This protein binds this small molecule.
Small molecule (SMILES): O=c1[nH]c(-c2ccc(-c3nnn[nH]3)cc2)c(Cc2cccc3ccccc23)cc1O

Binding-site contacts:
Ligand atom O30 contacts residue MN1 of chain 1.B at 2.3 Å.
Ligand atom O01 contacts residue ASP145 of chain 1.A at 3.1 Å (salt-bridge).
Ligand atom N25 contacts residue ALA74 of chain 1.A at 3.1 Å.
Ligand atom C11 contacts residue TYR61 of chain 1.A at 3.6 Å (hydrophobic).
Ligand atom O01 contacts residue GLU117 of chain 1.A at 3.2 Å (salt-bridge).
Ligand atom C29 contacts residue GLU156 of chain 1.A at 3.9 Å.
Ligand atom C03 contacts residue GLU117 of chain 1.A at 3.1 Å.
Ligand atom N24 contacts residue LYS71 of chain 1.A at 3.9 Å.
Ligand atom C10 contacts residue MET58 of chain 1.A at 4.0 Å (hydrophobic).
Ligand atom O01 contacts residue HIS78 of chain 1.A at 3.0 Å (h-bond).
Ligand atom C10 contacts residue TYR61 of chain 1.A at 3.9 Å (hydrophobic).
Ligand atom N24 contacts residue ALA74 of chain 1.A at 3.9 Å.
Ligand atom C02 contacts residue HIS78 of chain 1.A at 3.1 Å.
Ligand atom C02 contacts residue MN1 of chain 1.B at 3.0 Å.
Ligand atom C09 contacts residue ALA57 of chain 1.A at 3.7 Å (hydrophobic).
Ligand atom O30 contacts residue LYS171 of chain 1.A at 2.7 Å (salt-bridge).
Ligand atom C09 contacts residue ILE75 of chain 1.A at 3.7 Å (hydrophobic).
Ligand atom O30 contacts residue HIS78 of chain 1.A at 3.2 Å (h-bond).
Ligand atom C29 contacts residue MN1 of chain 1.B at 2.9 Å.
Ligand atom C10 contacts residue ALA57 of chain 1.A at 3.5 Å (hydrophobic).
Ligand atom N25 contacts residue ARG161 of chain 1.A at 3.1 Å (salt-bridge).
Ligand atom C21 contacts residue ALA74 of chain 1.A at 3.8 Å (hydrophobic).
Ligand atom O30 contacts residue ILE157 of chain 1.A at 3.3 Å (h-bond).
Ligand atom C08 contacts residue ILE75 of chain 1.A at 3.5 Å (hydrophobic).
Ligand atom N23 contacts residue LYS71 of chain 1.A at 3.5 Å.
Ligand atom C29 contacts residue HIS78 of chain 1.A at 3.2 Å.
Ligand atom N28 contacts residue HIS78 of chain 1.A at 4.0 Å.
Ligand atom C09 contacts residue MET58 of chain 1.A at 4.0 Å (hydrophobic).
Ligand atom O30 contacts residue GLU156 of chain 1.A at 3.1 Å (salt-bridge).
Ligand atom C03 contacts residue MN1 of chain 1.C at 3.4 Å.
Ligand atom C26 contacts residue ALA74 of chain 1.A at 3.8 Å (hydrophobic).
Ligand atom N22 contacts residue LYS71 of chain 1.A at 3.4 Å.
Ligand atom C02 contacts residue GLU117 of chain 1.A at 3.5 Å.
Ligand atom C29 contacts residue LYS171 of chain 1.A at 3.5 Å.
Ligand atom O01 contacts residue MN1 of chain 1.B at 2.2 Å.
Ligand atom C02 contacts residue MN1 of chain 1.C at 3.1 Å.
Ligand atom N24 contacts residue ARG161 of chain 1.A at 3.3 Å (salt-bridge).
Ligand atom O01 contacts residue MN1 of chain 1.C at 2.2 Å.
Ligand atom C03 contacts residue HIS78 of chain 1.A at 3.6 Å.
Ligand atom O01 contacts residue GLU156 of chain 1.A at 3.2 Å (salt-bridge).

Sequence of chain 1.A:
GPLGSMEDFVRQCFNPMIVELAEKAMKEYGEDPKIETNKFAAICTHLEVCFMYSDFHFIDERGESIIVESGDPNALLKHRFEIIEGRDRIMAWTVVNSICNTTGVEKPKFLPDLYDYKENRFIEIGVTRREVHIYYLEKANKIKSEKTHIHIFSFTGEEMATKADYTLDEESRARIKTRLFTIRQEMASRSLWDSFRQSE